Sequence of chain 1.C:
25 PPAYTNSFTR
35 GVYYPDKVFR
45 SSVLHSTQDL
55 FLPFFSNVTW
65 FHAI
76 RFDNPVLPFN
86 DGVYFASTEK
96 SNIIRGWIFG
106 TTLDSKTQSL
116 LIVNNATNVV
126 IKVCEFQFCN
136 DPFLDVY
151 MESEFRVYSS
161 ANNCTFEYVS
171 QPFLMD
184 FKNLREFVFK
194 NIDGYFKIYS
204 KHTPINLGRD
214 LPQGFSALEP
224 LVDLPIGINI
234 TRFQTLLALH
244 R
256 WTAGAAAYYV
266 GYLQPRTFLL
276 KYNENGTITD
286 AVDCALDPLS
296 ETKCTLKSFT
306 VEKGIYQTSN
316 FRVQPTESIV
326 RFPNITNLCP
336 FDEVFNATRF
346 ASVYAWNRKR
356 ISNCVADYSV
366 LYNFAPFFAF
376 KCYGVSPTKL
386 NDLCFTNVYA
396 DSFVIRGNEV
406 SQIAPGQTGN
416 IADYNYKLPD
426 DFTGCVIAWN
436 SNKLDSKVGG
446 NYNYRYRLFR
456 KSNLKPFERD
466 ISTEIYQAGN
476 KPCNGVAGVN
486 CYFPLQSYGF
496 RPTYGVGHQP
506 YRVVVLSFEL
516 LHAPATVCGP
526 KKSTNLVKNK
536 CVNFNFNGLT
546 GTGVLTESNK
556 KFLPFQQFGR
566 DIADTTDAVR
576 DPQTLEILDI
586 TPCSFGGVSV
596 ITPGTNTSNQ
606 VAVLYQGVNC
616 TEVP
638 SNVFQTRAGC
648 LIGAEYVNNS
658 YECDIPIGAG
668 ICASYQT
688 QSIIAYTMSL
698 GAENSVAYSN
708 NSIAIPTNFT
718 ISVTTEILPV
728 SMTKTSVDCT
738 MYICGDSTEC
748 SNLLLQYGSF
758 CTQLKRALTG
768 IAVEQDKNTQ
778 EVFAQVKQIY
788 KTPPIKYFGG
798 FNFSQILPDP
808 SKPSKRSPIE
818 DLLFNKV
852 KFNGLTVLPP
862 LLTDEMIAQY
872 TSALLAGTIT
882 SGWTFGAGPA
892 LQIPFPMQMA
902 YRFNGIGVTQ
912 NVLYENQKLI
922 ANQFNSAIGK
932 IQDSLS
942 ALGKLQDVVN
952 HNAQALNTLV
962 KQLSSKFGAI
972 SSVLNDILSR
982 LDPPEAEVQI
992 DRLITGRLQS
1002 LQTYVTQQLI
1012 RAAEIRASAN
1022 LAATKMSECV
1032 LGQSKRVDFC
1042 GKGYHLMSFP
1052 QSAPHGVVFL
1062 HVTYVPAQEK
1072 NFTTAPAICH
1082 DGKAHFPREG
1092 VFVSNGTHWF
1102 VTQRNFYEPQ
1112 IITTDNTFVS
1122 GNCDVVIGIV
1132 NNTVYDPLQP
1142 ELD

This protein binds this small molecule.
Small molecule (SMILES): CC(=O)N[C@@H]1[C@@H](O)[C@H](O)[C@@H](CO)O[C@H]1O

Binding-site contacts:
Ligand atom C4 contacts residue ASN614 of chain 1.C at 4.2 Å.
Ligand atom C2 contacts residue ASN614 of chain 1.C at 2.5 Å.
Ligand atom O6 contacts residue THR616 of chain 1.C at 4.2 Å.
Ligand atom C8 contacts residue ASN614 of chain 1.C at 4.0 Å.
Ligand atom O5 contacts residue THR616 of chain 1.C at 3.8 Å.
Ligand atom O5 contacts residue ASN614 of chain 1.C at 2.4 Å (h-bond).
Ligand atom O7 contacts residue ASN614 of chain 1.C at 3.9 Å.
Ligand atom C5 contacts residue ASN614 of chain 1.C at 3.7 Å.
Ligand atom C3 contacts residue ASN614 of chain 1.C at 3.8 Å.
Ligand atom C7 contacts residue ASN614 of chain 1.C at 3.6 Å.
Ligand atom C1 contacts residue THR616 of chain 1.C at 4.0 Å.
Ligand atom C7 contacts residue GLN642 of chain 1.C at 4.4 Å.
Ligand atom N2 contacts residue GLN642 of chain 1.C at 4.5 Å.
Ligand atom N2 contacts residue ASN614 of chain 1.C at 2.9 Å (h-bond).
Ligand atom C8 contacts residue GLN642 of chain 1.C at 3.0 Å.
Ligand atom C1 contacts residue ASN614 of chain 1.C at 1.4 Å.